Binding-site contacts:
Ligand atom C4 contacts residue ASN92 of chain 1.B at 4.3 Å.
Ligand atom O7 contacts residue ASN92 of chain 1.B at 3.2 Å.
Ligand atom C5 contacts residue ASN92 of chain 1.B at 3.7 Å.
Ligand atom C8 contacts residue ASN92 of chain 1.B at 4.5 Å.
Ligand atom N2 contacts residue ASN92 of chain 1.B at 2.9 Å (h-bond).
Ligand atom C3 contacts residue ASN92 of chain 1.B at 3.8 Å.
Ligand atom C1 contacts residue ASN92 of chain 1.B at 1.5 Å.
Ligand atom C7 contacts residue ASN92 of chain 1.B at 3.3 Å.
Ligand atom C2 contacts residue ASN92 of chain 1.B at 2.5 Å.
Ligand atom O5 contacts residue ASN92 of chain 1.B at 2.4 Å (h-bond).

A protein and the small-molecule ligand that binds it are described below.
Small molecule (SMILES): CC(=O)N[C@@H]1[C@@H](O)[C@H](O)[C@@H](CO)O[C@H]1O

Sequence of chain 1.B:
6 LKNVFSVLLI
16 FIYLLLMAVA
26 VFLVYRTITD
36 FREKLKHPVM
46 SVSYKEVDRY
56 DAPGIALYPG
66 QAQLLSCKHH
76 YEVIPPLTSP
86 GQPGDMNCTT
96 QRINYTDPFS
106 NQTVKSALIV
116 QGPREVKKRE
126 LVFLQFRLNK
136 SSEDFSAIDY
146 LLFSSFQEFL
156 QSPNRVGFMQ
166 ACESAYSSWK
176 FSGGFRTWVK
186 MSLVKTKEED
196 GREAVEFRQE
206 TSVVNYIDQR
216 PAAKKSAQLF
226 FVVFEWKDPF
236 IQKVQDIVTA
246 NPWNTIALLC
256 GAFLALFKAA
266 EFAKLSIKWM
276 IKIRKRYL